Sequence of chain 1.A:
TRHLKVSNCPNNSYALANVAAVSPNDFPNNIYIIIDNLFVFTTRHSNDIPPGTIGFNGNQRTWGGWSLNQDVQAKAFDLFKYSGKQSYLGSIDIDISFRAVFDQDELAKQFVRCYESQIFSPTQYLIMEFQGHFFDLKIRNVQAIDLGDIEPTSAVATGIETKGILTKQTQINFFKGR

Binding-site contacts:
Ligand atom C2 contacts residue CYS13 of chain 1.A at 2.8 Å (hydrophobic).
Ligand atom C1 contacts residue ALA25 of chain 1.A at 4.3 Å (hydrophobic).
Ligand atom C3 contacts residue TYR18 of chain 1.A at 3.5 Å (hydrophobic).
Ligand atom C3 contacts residue SER50 of chain 1.A at 3.5 Å.
Ligand atom O1 contacts residue ASN15 of chain 1.A at 3.1 Å (h-bond).
Ligand atom C4 contacts residue TYR18 of chain 1.A at 3.8 Å (hydrophobic).
Ligand atom C1 contacts residue CYS13 of chain 1.A at 1.8 Å (hydrophobic).
Ligand atom N1 contacts residue TYR18 of chain 1.A at 4.1 Å.
Ligand atom C4 contacts residue CYS13 of chain 1.A at 2.8 Å (hydrophobic).
Ligand atom C6 contacts residue ASP52 of chain 1.A at 4.3 Å.
Ligand atom C2 contacts residue TYR18 of chain 1.A at 4.3 Å (hydrophobic).
Ligand atom N1 contacts residue ASN15 of chain 1.A at 3.8 Å.
Ligand atom N1 contacts residue CYS13 of chain 1.A at 3.9 Å.
Ligand atom O2 contacts residue ASP52 of chain 1.A at 3.7 Å.
Ligand atom O1 contacts residue CYS13 of chain 1.A at 3.2 Å.
Ligand atom O2 contacts residue SER50 of chain 1.A at 2.7 Å (h-bond).
Ligand atom C2 contacts residue ASN15 of chain 1.A at 3.8 Å.
Ligand atom C1 contacts residue TYR18 of chain 1.A at 4.3 Å (hydrophobic).
Ligand atom C2 contacts residue PRO14 of chain 1.A at 4.3 Å (hydrophobic).
Ligand atom C3 contacts residue CYS13 of chain 1.A at 3.9 Å (hydrophobic).
Ligand atom C5 contacts residue ASN15 of chain 1.A at 3.5 Å.
Ligand atom O1 contacts residue PRO14 of chain 1.A at 3.3 Å (h-bond).
Ligand atom O2 contacts residue TYR18 of chain 1.A at 3.5 Å.
Ligand atom C4 contacts residue ALA25 of chain 1.A at 3.8 Å (hydrophobic).
Ligand atom C4 contacts residue SER50 of chain 1.A at 3.7 Å.

A protein and the small-molecule ligand that binds it are described below.
Small molecule (SMILES): CCN1C(=O)CCC1=O